Binding-site contacts:
Ligand atom C14 contacts residue MET32 of chain 1.B at 4.0 Å (hydrophobic).
Ligand atom C13 contacts residue GLN30 of chain 1.B at 3.8 Å.
Ligand atom C15 contacts residue GLU22 of chain 1.B at 3.6 Å.
Ligand atom C10 contacts residue ALA31 of chain 1.B at 3.9 Å (hydrophobic).
Ligand atom C12 contacts residue MET32 of chain 1.B at 3.6 Å (hydrophobic).
Ligand atom C1 contacts residue GLN30 of chain 1.B at 3.3 Å.
Ligand atom C17 contacts residue MET32 of chain 1.A at 3.8 Å (hydrophobic).
Ligand atom C1 contacts residue CYS247 of chain 1.B at 4.0 Å (hydrophobic).
Ligand atom C19 contacts residue LEU34 of chain 1.A at 3.8 Å (hydrophobic).
Ligand atom C10 contacts residue GLN30 of chain 1.B at 3.8 Å.
Ligand atom C16 contacts residue THR244 of chain 1.A at 3.6 Å.
Ligand atom C8 contacts residue PRO246 of chain 1.B at 3.7 Å (hydrophobic).
Ligand atom C14 contacts residue PRO246 of chain 1.B at 3.5 Å (hydrophobic).
Ligand atom O3 contacts residue MET32 of chain 1.B at 3.9 Å.
Ligand atom C4 contacts residue MET32 of chain 1.B at 3.5 Å (hydrophobic).
Ligand atom O7 contacts residue CYS247 of chain 1.B at 2.8 Å (h-bond).
Ligand atom C11 contacts residue MET32 of chain 1.B at 3.3 Å (hydrophobic).
Ligand atom C16 contacts residue PRO243 of chain 1.A at 3.5 Å (hydrophobic).
Ligand atom N2 contacts residue GLN30 of chain 1.B at 3.4 Å (h-bond).
Ligand atom C5 contacts residue MET32 of chain 1.B at 3.9 Å (hydrophobic).
Ligand atom C13 contacts residue TRP27 of chain 1.B at 4.0 Å (hydrophobic).
Ligand atom C18 contacts residue TRP27 of chain 1.B at 3.5 Å (hydrophobic).
Ligand atom O7 contacts residue GLN30 of chain 1.B at 3.2 Å (h-bond).
Ligand atom C18 contacts residue GLU22 of chain 1.B at 4.0 Å.
Ligand atom C16 contacts residue TRP61 of chain 1.A at 3.8 Å (hydrophobic).
Ligand atom C14 contacts residue GLU22 of chain 1.B at 3.2 Å.
Ligand atom C9 contacts residue TRP61 of chain 1.A at 3.6 Å (hydrophobic).
Ligand atom C15 contacts residue PRO246 of chain 1.B at 3.5 Å (hydrophobic).
Ligand atom C12 contacts residue PRO246 of chain 1.B at 3.9 Å (hydrophobic).
Ligand atom O7 contacts residue PRO246 of chain 1.B at 3.7 Å.
Ligand atom C14 contacts residue THR244 of chain 1.B at 4.0 Å.
Ligand atom C12 contacts residue THR244 of chain 1.B at 4.0 Å.
Ligand atom C19 contacts residue THR244 of chain 1.A at 4.0 Å.
Ligand atom C8 contacts residue GLU22 of chain 1.B at 3.7 Å.
Ligand atom N6 contacts residue GLN30 of chain 1.B at 3.3 Å (h-bond).
Ligand atom C9 contacts residue GLN30 of chain 1.B at 3.3 Å.
Ligand atom O3 contacts residue ALA31 of chain 1.B at 3.9 Å.
Ligand atom C13 contacts residue GLU22 of chain 1.B at 3.9 Å.
Ligand atom C12 contacts residue TYR245 of chain 1.B at 3.8 Å (hydrophobic).
Ligand atom C14 contacts residue TYR245 of chain 1.B at 3.9 Å (hydrophobic).

Sequence of chain 1.A:
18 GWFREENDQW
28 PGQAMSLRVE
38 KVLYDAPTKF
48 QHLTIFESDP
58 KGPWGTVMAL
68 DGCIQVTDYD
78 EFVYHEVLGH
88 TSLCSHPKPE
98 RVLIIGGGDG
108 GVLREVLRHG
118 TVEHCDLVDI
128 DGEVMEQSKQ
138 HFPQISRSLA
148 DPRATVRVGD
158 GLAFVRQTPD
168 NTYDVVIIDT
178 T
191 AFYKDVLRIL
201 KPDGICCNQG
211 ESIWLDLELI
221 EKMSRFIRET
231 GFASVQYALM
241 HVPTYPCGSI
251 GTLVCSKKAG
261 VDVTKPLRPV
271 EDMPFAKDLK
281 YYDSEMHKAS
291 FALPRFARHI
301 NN

Sequence of chain 1.B:
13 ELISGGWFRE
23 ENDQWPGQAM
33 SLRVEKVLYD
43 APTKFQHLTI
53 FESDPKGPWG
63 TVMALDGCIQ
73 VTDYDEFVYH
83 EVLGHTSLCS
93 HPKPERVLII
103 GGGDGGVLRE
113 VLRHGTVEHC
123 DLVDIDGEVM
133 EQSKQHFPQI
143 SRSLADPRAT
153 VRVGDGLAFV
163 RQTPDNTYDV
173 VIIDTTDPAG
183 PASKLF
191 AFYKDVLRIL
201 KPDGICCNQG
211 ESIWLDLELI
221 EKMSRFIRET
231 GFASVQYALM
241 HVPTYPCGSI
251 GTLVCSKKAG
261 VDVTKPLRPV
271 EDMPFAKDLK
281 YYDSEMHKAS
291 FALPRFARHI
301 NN

A protein and the small-molecule ligand that binds it are described below.
Small molecule (SMILES): O=C(Oc1cccc2cccnc12)N1CCCCC1